Binding-site contacts:
Ligand atom C3 contacts residue ASP206 of chain 1.H at 2.9 Å.
Ligand atom C21 contacts residue SER155 of chain 1.H at 3.5 Å.
Ligand atom C29 contacts residue TRP64 of chain 1.G at 3.1 Å (hydrophobic).
Ligand atom C15 contacts residue TRP156 of chain 1.H at 3.6 Å (hydrophobic).
Ligand atom C4 contacts residue ASP206 of chain 1.H at 2.7 Å.
Ligand atom C22 contacts residue TYR158 of chain 1.H at 3.1 Å (hydrophobic).
Ligand atom C2 contacts residue TYR102 of chain 1.H at 3.1 Å (hydrophobic).
Ligand atom C24 contacts residue TRP156 of chain 1.H at 3.0 Å (hydrophobic).
Ligand atom C22 contacts residue TYR204 of chain 1.H at 3.4 Å (hydrophobic).
Ligand atom C3 contacts residue ARG195 of chain 1.H at 3.5 Å.
Ligand atom O19 contacts residue TRP156 of chain 1.H at 3.1 Å (h-bond).
Ligand atom C37 contacts residue GLN125 of chain 1.G at 2.7 Å.
Ligand atom O27 contacts residue LEU127 of chain 1.G at 2.9 Å.
Ligand atom O13 contacts residue TYR102 of chain 1.H at 3.5 Å.
Ligand atom C25 contacts residue TRP156 of chain 1.H at 3.5 Å (hydrophobic).
Ligand atom O8 contacts residue ARG195 of chain 1.H at 3.4 Å (salt-bridge).
Ligand atom N23 contacts residue TRP156 of chain 1.H at 2.9 Å (h-bond).
Ligand atom O11 contacts residue LYS152 of chain 1.H at 3.5 Å.
Ligand atom C1 contacts residue TYR102 of chain 1.H at 3.3 Å (hydrophobic).
Ligand atom C13 contacts residue TYR102 of chain 1.H at 3.4 Å (hydrophobic).
Ligand atom C3 contacts residue TYR102 of chain 1.H at 3.7 Å (hydrophobic).
Ligand atom C21 contacts residue TYR102 of chain 1.H at 3.3 Å (hydrophobic).
Ligand atom O28 contacts residue TRP64 of chain 1.G at 3.5 Å.
Ligand atom O11 contacts residue TYR102 of chain 1.H at 3.5 Å.
Ligand atom C8 contacts residue ARG195 of chain 1.H at 3.6 Å.
Ligand atom O14 contacts residue TYR102 of chain 1.H at 3.5 Å.
Ligand atom O35 contacts residue GLN125 of chain 1.G at 3.3 Å (h-bond).
Ligand atom C25 contacts residue LEU127 of chain 1.G at 3.7 Å (hydrophobic).
Ligand atom C5 contacts residue ARG195 of chain 1.H at 3.2 Å.
Ligand atom C33 contacts residue TYR204 of chain 1.H at 3.6 Å (hydrophobic).
Ligand atom O13 contacts residue TRP64 of chain 1.G at 3.3 Å.
Ligand atom C4 contacts residue ARG195 of chain 1.H at 3.2 Å.
Ligand atom C22 contacts residue TRP156 of chain 1.H at 3.5 Å (hydrophobic).
Ligand atom C19 contacts residue TYR204 of chain 1.H at 3.4 Å (hydrophobic).
Ligand atom C4 contacts residue LYS152 of chain 1.H at 3.5 Å.
Ligand atom C6 contacts residue ARG195 of chain 1.H at 3.7 Å.
Ligand atom C36 contacts residue LEU127 of chain 1.G at 3.5 Å (hydrophobic).
Ligand atom C23 contacts residue TRP156 of chain 1.H at 3.2 Å (hydrophobic).
Ligand atom O8 contacts residue SER176 of chain 1.G at 3.0 Å (h-bond).
Ligand atom C5 contacts residue LYS152 of chain 1.H at 3.2 Å.

Sequence of chain 1.G:
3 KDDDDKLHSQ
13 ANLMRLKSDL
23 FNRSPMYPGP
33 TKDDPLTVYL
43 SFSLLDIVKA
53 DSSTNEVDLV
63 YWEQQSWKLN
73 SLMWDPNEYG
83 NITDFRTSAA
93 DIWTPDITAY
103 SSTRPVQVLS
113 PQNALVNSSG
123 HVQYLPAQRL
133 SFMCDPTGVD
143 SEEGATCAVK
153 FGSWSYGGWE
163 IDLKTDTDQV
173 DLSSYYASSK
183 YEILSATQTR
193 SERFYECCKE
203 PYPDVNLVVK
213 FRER

The small molecule below binds the protein below.
Small molecule (SMILES): CCN1C[C@]2(COC(=O)c3ccccc3N3C(=O)C[C@H](C)C3=O)CC[C@H](OC)[C@@]34[C@@H]5C[C@H]6[C@H](OC)[C@@H]5[C@](O)(C[C@@H]6OC)[C@@](O)([C@@H](OC)[C@H]23)[C@@H]14

Sequence of chain 1.H:
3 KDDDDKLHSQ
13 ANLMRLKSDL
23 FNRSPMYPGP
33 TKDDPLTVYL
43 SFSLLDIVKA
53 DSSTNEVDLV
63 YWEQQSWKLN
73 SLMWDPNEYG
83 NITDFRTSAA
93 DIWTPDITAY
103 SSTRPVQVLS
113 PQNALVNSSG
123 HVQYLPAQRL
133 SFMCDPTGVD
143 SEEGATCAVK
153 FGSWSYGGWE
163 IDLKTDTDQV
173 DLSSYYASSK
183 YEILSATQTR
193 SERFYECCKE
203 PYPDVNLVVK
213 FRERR